Binding-site contacts:
Ligand atom C9 contacts residue ARG297 of chain 1.B at 3.5 Å.
Ligand atom C14 contacts residue THR294 of chain 1.B at 3.3 Å.
Ligand atom F1 contacts residue PHE170 of chain 1.B at 3.2 Å.
Ligand atom C6 contacts residue THR293 of chain 1.B at 3.6 Å.
Ligand atom C67 contacts residue GLY96 of chain 1.B at 3.2 Å.
Ligand atom N39 contacts residue GLY96 of chain 1.B at 2.9 Å (h-bond).
Ligand atom C48 contacts residue GLY292 of chain 1.B at 3.5 Å.
Ligand atom O63 contacts residue GLY96 of chain 1.B at 3.3 Å (h-bond).
Ligand atom C57 contacts residue TYR133 of chain 1.B at 3.6 Å (hydrophobic).
Ligand atom C77 contacts residue VAL131 of chain 1.B at 3.5 Å (hydrophobic).
Ligand atom C9 contacts residue SO41 of chain 1.H at 3.6 Å.
Ligand atom C38 contacts residue ASP290 of chain 1.B at 3.2 Å.
Ligand atom N39 contacts residue ASP290 of chain 1.B at 2.7 Å (salt-bridge).
Ligand atom N2 contacts residue THR134 of chain 1.B at 3.2 Å.
Ligand atom O63 contacts residue SER97 of chain 1.B at 3.3 Å.
Ligand atom F1 contacts residue GLY136 of chain 1.B at 3.5 Å.
Ligand atom C56 contacts residue PHE170 of chain 1.B at 3.5 Å (hydrophobic).
Ligand atom C14 contacts residue GLY73 of chain 1.B at 3.4 Å.
Ligand atom O63 contacts residue ASP94 of chain 1.B at 2.6 Å (salt-bridge).
Ligand atom C53 contacts residue LEU92 of chain 1.B at 3.5 Å (hydrophobic).
Ligand atom C8 contacts residue GLY75 of chain 1.B at 3.5 Å.
Ligand atom N2 contacts residue ARG297 of chain 1.B at 3.3 Å (salt-bridge).
Ligand atom N35 contacts residue THR293 of chain 1.B at 3.5 Å (h-bond).
Ligand atom O46 contacts residue TYR133 of chain 1.B at 3.5 Å.
Ligand atom C18 contacts residue THR294 of chain 1.B at 3.5 Å.
Ligand atom C42 contacts residue GLY96 of chain 1.B at 3.4 Å.
Ligand atom O33 contacts residue THR294 of chain 1.B at 3.2 Å (h-bond).
Ligand atom N35 contacts residue GLY292 of chain 1.B at 2.9 Å (h-bond).
Ligand atom O63 contacts residue TYR133 of chain 1.B at 3.6 Å.
Ligand atom C48 contacts residue ASP94 of chain 1.B at 3.3 Å.
Ligand atom C69 contacts residue PRO132 of chain 1.B at 3.4 Å (hydrophobic).
Ligand atom C9 contacts residue GLN135 of chain 1.B at 3.3 Å.
Ligand atom C15 contacts residue GLY73 of chain 1.B at 3.5 Å.
Ligand atom C7 contacts residue ARG297 of chain 1.B at 3.5 Å.
Ligand atom F2 contacts residue TRP177 of chain 1.B at 3.3 Å.
Ligand atom C37 contacts residue ASP94 of chain 1.B at 3.5 Å.
Ligand atom C2 contacts residue GLY292 of chain 1.B at 3.1 Å.
Ligand atom C53 contacts residue GLY292 of chain 1.B at 3.3 Å.
Ligand atom C55 contacts residue PHE170 of chain 1.B at 3.5 Å (hydrophobic).
Ligand atom C8 contacts residue GLY292 of chain 1.B at 3.5 Å.

Sequence of chain 1.B:
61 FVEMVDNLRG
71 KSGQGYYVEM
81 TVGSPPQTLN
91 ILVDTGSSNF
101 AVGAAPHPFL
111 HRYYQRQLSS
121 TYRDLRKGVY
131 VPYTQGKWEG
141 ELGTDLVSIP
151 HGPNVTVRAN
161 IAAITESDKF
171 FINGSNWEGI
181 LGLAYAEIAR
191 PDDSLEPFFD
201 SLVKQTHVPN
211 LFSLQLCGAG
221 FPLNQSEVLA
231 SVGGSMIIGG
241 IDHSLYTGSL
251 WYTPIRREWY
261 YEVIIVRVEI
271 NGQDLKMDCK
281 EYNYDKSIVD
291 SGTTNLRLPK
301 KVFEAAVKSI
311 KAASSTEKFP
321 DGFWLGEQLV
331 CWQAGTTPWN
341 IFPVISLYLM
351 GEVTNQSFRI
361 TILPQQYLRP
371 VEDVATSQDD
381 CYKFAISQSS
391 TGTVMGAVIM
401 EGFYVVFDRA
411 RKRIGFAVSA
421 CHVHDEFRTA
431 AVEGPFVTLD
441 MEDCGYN

A small-molecule ligand and the protein it binds are described below.
Small molecule (SMILES): CCCCN(C)C(=O)n1cc(C(=O)N[C@@H](Cc2cc(F)cc(F)c2)[C@H](O)CNCc2cccc(OC)c2)c2cc(C#N)ccc21